Sequence of chain 1.D:
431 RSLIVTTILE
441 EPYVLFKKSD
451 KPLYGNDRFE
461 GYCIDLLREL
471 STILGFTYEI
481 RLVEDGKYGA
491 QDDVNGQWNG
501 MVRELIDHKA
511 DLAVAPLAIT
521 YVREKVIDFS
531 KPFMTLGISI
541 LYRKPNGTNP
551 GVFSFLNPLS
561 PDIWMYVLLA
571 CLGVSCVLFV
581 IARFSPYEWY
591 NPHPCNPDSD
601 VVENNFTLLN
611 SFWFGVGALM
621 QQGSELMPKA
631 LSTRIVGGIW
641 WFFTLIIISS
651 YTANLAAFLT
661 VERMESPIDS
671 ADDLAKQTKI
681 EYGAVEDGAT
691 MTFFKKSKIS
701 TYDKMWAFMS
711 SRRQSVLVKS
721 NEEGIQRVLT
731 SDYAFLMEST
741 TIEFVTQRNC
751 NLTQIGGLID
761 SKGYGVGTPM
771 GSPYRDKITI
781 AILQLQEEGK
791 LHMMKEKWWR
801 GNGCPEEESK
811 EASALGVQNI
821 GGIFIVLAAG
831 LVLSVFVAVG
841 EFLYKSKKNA

A protein and the small-molecule ligand that binds it are described below.
Small molecule (SMILES): O=C1N=c2cc([N+](=O)[O-])c([N+](=O)[O-])cc2=NC1=O

Binding-site contacts:
Ligand atom C6 contacts residue TYR764 of chain 1.D at 3.4 Å (hydrophobic).
Ligand atom C3 contacts residue TYR488 of chain 1.D at 3.5 Å (hydrophobic).
Ligand atom O5 contacts residue THR741 of chain 1.D at 3.8 Å.
Ligand atom C2 contacts residue TYR488 of chain 1.D at 3.8 Å (hydrophobic).
Ligand atom O4 contacts residue GLU440 of chain 1.D at 3.0 Å (salt-bridge).
Ligand atom C2 contacts residue ALA518 of chain 1.D at 4.0 Å (hydrophobic).
Ligand atom C4 contacts residue TYR764 of chain 1.D at 4.3 Å (hydrophobic).
Ligand atom N2 contacts residue ALA518 of chain 1.D at 4.0 Å.
Ligand atom C7 contacts residue TYR488 of chain 1.D at 3.9 Å (hydrophobic).
Ligand atom O2 contacts residue PRO516 of chain 1.D at 3.9 Å.
Ligand atom C1 contacts residue ARG523 of chain 1.D at 3.5 Å.
Ligand atom C6 contacts residue TYR488 of chain 1.D at 3.3 Å (hydrophobic).
Ligand atom N4 contacts residue TYR764 of chain 1.D at 3.5 Å (h-bond).
Ligand atom O6 contacts residue TYR443 of chain 1.D at 4.2 Å.
Ligand atom O2 contacts residue LEU517 of chain 1.D at 3.9 Å.
Ligand atom O6 contacts residue THR741 of chain 1.D at 4.0 Å.
Ligand atom N3 contacts residue ASN721 of chain 1.D at 3.6 Å.
Ligand atom O1 contacts residue TYR488 of chain 1.D at 4.2 Å.
Ligand atom O5 contacts residue ASN721 of chain 1.D at 3.4 Å (h-bond).
Ligand atom C8 contacts residue TYR488 of chain 1.D at 3.4 Å (hydrophobic).
Ligand atom C2 contacts residue PRO516 of chain 1.D at 3.8 Å (hydrophobic).
Ligand atom C1 contacts residue TYR488 of chain 1.D at 3.8 Å (hydrophobic).
Ligand atom O6 contacts residue PRO516 of chain 1.D at 4.3 Å.
Ligand atom O1 contacts residue ARG523 of chain 1.D at 2.5 Å (salt-bridge).
Ligand atom C4 contacts residue TYR488 of chain 1.D at 3.5 Å (hydrophobic).
Ligand atom C2 contacts residue ARG523 of chain 1.D at 3.7 Å.
Ligand atom N2 contacts residue PRO516 of chain 1.D at 2.9 Å (h-bond).
Ligand atom C8 contacts residue TYR764 of chain 1.D at 3.6 Å (hydrophobic).
Ligand atom N2 contacts residue TYR488 of chain 1.D at 3.7 Å.
Ligand atom O2 contacts residue TYR488 of chain 1.D at 4.1 Å.
Ligand atom C6 contacts residue PRO516 of chain 1.D at 3.6 Å (hydrophobic).
Ligand atom O6 contacts residue TYR764 of chain 1.D at 2.5 Å (h-bond).
Ligand atom N1 contacts residue TYR488 of chain 1.D at 3.7 Å.
Ligand atom O2 contacts residue ALA518 of chain 1.D at 3.0 Å (h-bond).
Ligand atom N4 contacts residue TYR488 of chain 1.D at 3.8 Å.
Ligand atom O3 contacts residue ASN721 of chain 1.D at 3.0 Å (h-bond).
Ligand atom C5 contacts residue TYR488 of chain 1.D at 3.8 Å (hydrophobic).
Ligand atom O2 contacts residue ARG523 of chain 1.D at 2.4 Å (salt-bridge).
Ligand atom C4 contacts residue PRO516 of chain 1.D at 3.7 Å (hydrophobic).
Ligand atom O4 contacts residue TYR488 of chain 1.D at 3.6 Å.